This protein binds this small molecule.
Small molecule (SMILES): CC(=O)N[C@@H]1[C@@H](O)[C@H](O)[C@@H](CO)O[C@H]1O

Sequence of chain 25.B:
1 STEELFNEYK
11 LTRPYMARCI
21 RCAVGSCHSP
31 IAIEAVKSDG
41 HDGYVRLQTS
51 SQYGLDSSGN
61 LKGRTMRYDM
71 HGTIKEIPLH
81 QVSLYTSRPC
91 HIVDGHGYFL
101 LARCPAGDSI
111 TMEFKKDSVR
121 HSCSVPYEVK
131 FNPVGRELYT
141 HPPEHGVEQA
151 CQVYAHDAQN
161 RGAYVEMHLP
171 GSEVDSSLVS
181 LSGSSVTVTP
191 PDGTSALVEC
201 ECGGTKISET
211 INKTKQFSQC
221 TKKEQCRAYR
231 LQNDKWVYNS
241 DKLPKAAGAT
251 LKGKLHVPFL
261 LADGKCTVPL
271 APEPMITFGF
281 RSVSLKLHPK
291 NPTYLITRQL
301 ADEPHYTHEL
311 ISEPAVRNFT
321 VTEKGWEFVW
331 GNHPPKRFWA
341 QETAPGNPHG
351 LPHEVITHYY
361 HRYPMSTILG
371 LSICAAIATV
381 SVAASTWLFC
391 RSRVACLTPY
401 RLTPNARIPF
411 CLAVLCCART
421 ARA

Binding-site contacts:
Ligand atom C6 contacts residue ASN318 of chain 25.B at 3.2 Å.
Ligand atom O6 contacts residue ASN318 of chain 25.B at 2.9 Å (h-bond).
Ligand atom C6 contacts residue SER284 of chain 25.B at 3.4 Å.
Ligand atom N2 contacts residue GLU305 of chain 53.A at 4.4 Å.
Ligand atom C7 contacts residue GLU305 of chain 53.A at 3.6 Å.
Ligand atom C8 contacts residue GLU305 of chain 53.A at 4.5 Å.
Ligand atom O7 contacts residue GLU305 of chain 53.A at 2.4 Å (salt-bridge).
Ligand atom O5 contacts residue SER284 of chain 25.B at 4.2 Å.
Ligand atom C5 contacts residue SER284 of chain 25.B at 4.5 Å.
Ligand atom O6 contacts residue SER284 of chain 25.B at 2.4 Å (h-bond).

Sequence of chain 53.A:
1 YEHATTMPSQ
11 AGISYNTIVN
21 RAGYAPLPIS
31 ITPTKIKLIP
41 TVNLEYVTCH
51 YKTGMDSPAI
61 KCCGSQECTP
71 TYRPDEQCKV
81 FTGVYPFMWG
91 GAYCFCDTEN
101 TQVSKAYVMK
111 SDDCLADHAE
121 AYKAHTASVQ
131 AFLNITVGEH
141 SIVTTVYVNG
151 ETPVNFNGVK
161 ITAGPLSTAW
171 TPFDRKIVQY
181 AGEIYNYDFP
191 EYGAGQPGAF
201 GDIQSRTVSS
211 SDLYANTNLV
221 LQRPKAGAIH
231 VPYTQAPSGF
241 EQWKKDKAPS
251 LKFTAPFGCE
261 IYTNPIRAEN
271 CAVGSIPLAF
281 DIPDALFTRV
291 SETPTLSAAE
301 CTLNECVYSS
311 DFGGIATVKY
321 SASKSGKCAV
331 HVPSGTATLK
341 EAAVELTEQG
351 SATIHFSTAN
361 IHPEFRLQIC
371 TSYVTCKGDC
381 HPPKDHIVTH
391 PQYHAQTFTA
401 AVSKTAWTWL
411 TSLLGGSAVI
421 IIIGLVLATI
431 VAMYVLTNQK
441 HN